Sequence of chain 1.A:
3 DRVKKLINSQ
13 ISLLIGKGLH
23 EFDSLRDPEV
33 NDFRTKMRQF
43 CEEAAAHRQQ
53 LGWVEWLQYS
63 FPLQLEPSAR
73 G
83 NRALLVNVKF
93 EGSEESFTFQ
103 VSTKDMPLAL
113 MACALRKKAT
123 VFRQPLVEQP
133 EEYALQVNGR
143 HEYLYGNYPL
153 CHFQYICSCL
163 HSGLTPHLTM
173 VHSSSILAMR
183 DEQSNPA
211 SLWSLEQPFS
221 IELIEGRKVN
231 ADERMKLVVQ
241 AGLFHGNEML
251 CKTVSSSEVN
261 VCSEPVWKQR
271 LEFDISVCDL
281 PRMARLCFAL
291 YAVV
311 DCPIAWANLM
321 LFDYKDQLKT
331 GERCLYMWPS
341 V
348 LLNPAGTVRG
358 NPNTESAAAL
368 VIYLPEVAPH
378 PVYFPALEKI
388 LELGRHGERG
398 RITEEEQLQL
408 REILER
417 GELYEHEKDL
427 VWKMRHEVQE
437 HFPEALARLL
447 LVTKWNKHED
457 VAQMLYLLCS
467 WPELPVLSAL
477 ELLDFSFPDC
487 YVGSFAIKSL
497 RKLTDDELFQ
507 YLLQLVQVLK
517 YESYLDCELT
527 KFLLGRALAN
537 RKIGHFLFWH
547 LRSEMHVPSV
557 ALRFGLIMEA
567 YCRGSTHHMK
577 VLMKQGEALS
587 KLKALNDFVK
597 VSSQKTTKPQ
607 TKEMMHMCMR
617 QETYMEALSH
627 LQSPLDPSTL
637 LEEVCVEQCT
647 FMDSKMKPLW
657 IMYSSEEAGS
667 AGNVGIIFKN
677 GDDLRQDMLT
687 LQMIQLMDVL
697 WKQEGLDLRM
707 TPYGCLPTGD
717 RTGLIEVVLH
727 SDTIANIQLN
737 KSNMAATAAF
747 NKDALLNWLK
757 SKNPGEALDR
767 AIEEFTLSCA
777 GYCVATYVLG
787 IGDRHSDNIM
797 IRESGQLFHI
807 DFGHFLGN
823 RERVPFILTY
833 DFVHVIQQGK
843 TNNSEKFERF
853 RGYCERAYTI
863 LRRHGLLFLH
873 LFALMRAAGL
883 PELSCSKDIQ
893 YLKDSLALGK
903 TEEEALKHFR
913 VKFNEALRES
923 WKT

Binding-site contacts:
Ligand atom C02 contacts residue ASP683 of chain 1.A at 3.2 Å.
Ligand atom C17 contacts residue PHE804 of chain 1.A at 3.8 Å (hydrophobic).
Ligand atom C02 contacts residue ASP807 of chain 1.A at 3.3 Å.
Ligand atom O01 contacts residue TYR709 of chain 1.A at 3.1 Å (h-bond).
Ligand atom C19 contacts residue VAL724 of chain 1.A at 3.8 Å (hydrophobic).
Ligand atom C03 contacts residue ASP807 of chain 1.A at 3.5 Å.
Ligand atom C17 contacts residue GLU722 of chain 1.A at 3.5 Å.
Ligand atom O01 contacts residue ASP807 of chain 1.A at 3.6 Å.
Ligand atom O18 contacts residue VAL723 of chain 1.A at 3.7 Å.
Ligand atom C08 contacts residue ILE806 of chain 1.A at 3.9 Å (hydrophobic).
Ligand atom C04 contacts residue LYS675 of chain 1.A at 3.3 Å.
Ligand atom C02 contacts residue ILE721 of chain 1.A at 3.9 Å (hydrophobic).
Ligand atom C16 contacts residue ILE806 of chain 1.A at 3.9 Å (hydrophobic).
Ligand atom C16 contacts residue GLU722 of chain 1.A at 3.6 Å.
Ligand atom C03 contacts residue ASP683 of chain 1.A at 3.0 Å.
Ligand atom C05 contacts residue ILE721 of chain 1.A at 3.9 Å (hydrophobic).
Ligand atom C15 contacts residue ILE721 of chain 1.A at 3.4 Å (hydrophobic).
Ligand atom C11 contacts residue ILE806 of chain 1.A at 3.9 Å (hydrophobic).
Ligand atom C10 contacts residue MET648 of chain 1.A at 3.4 Å (hydrophobic).
Ligand atom C10 contacts residue ILE806 of chain 1.A at 3.7 Å (hydrophobic).
Ligand atom C05 contacts residue ASP807 of chain 1.A at 3.6 Å.
Ligand atom O18 contacts residue GLU722 of chain 1.A at 3.7 Å.
Ligand atom C15 contacts residue ILE673 of chain 1.A at 3.1 Å (hydrophobic).
Ligand atom C07 contacts residue ILE721 of chain 1.A at 3.8 Å (hydrophobic).
Ligand atom C07 contacts residue TYR709 of chain 1.A at 3.7 Å (hydrophobic).
Ligand atom C15 contacts residue GLU722 of chain 1.A at 3.2 Å.
Ligand atom C06 contacts residue ILE721 of chain 1.A at 3.8 Å (hydrophobic).
Ligand atom C20 contacts residue MET796 of chain 1.A at 3.9 Å (hydrophobic).
Ligand atom C16 contacts residue ILE721 of chain 1.A at 3.9 Å (hydrophobic).
Ligand atom C04 contacts residue ASP807 of chain 1.A at 3.3 Å.
Ligand atom C19 contacts residue MET796 of chain 1.A at 3.7 Å (hydrophobic).
Ligand atom C07 contacts residue ASP807 of chain 1.A at 3.3 Å.
Ligand atom C14 contacts residue ILE673 of chain 1.A at 3.7 Å (hydrophobic).
Ligand atom C17 contacts residue VAL724 of chain 1.A at 3.6 Å (hydrophobic).
Ligand atom O18 contacts residue VAL724 of chain 1.A at 2.8 Å (h-bond).
Ligand atom O01 contacts residue ASP683 of chain 1.A at 2.7 Å (salt-bridge).
Ligand atom C06 contacts residue ASP807 of chain 1.A at 3.8 Å.
Ligand atom C09 contacts residue ILE806 of chain 1.A at 3.8 Å (hydrophobic).
Ligand atom C11 contacts residue MET648 of chain 1.A at 3.7 Å (hydrophobic).
Ligand atom C12 contacts residue ILE673 of chain 1.A at 3.9 Å (hydrophobic).

The protein below binds the small molecule below.
Small molecule (SMILES): Oc1cccc(-c2cccc([C@]34CCOC[C@H]3C4)n2)c1